Sequence of chain 1.A:
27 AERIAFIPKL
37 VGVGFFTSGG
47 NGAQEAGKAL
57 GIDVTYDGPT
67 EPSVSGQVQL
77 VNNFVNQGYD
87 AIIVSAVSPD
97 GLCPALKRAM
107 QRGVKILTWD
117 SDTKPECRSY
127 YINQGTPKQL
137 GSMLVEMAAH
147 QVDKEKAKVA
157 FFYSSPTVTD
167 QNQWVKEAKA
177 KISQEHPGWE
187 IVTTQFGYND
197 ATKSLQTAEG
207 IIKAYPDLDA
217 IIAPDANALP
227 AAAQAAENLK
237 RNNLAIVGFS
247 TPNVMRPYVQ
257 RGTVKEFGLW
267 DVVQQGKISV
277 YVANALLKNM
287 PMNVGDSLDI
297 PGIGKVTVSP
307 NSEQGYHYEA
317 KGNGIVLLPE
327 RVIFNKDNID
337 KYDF

Binding-site contacts:
Ligand atom O4 contacts residue ASP221 of chain 1.A at 3.2 Å (salt-bridge).
Ligand atom C3 contacts residue GLN167 of chain 1.A at 4.3 Å.
Ligand atom O13 contacts residue ASP166 of chain 1.A at 2.5 Å (salt-bridge).
Ligand atom O2 contacts residue PHE245 of chain 1.A at 3.7 Å.
Ligand atom C4 contacts residue ASP116 of chain 1.A at 4.3 Å.
Ligand atom O2 contacts residue ALA222 of chain 1.A at 4.2 Å.
Ligand atom C5 contacts residue ASP221 of chain 1.A at 3.8 Å.
Ligand atom C5 contacts residue GLN167 of chain 1.A at 4.3 Å.
Ligand atom O3 contacts residue ASP116 of chain 1.A at 2.7 Å (salt-bridge).
Ligand atom O2 contacts residue ASP221 of chain 1.A at 3.8 Å.
Ligand atom C3 contacts residue ASP116 of chain 1.A at 3.6 Å.
Ligand atom C1 contacts residue LEU265 of chain 1.A at 3.9 Å (hydrophobic).
Ligand atom O5 contacts residue ASP221 of chain 1.A at 3.9 Å.
Ligand atom C2 contacts residue ALA222 of chain 1.A at 4.2 Å (hydrophobic).
Ligand atom C4 contacts residue ASP166 of chain 1.A at 3.9 Å.
Ligand atom C5 contacts residue ALA222 of chain 1.A at 3.6 Å (hydrophobic).
Ligand atom O3 contacts residue ASP166 of chain 1.A at 3.9 Å.
Ligand atom C1 contacts residue PHE41 of chain 1.A at 3.6 Å (hydrophobic).
Ligand atom O4 contacts residue ASP166 of chain 1.A at 3.9 Å.
Ligand atom O3 contacts residue PHE41 of chain 1.A at 3.1 Å.
Ligand atom C1 contacts residue TRP266 of chain 1.A at 3.5 Å (hydrophobic).
Ligand atom O13 contacts residue ASP116 of chain 1.A at 3.4 Å (salt-bridge).
Ligand atom C4 contacts residue GLN167 of chain 1.A at 3.6 Å.
Ligand atom C4 contacts residue LYS35 of chain 1.A at 3.6 Å.
Ligand atom O4 contacts residue GLN167 of chain 1.A at 2.2 Å (h-bond).
Ligand atom O2 contacts residue TRP170 of chain 1.A at 3.7 Å.
Ligand atom O13 contacts residue GLN167 of chain 1.A at 4.1 Å.
Ligand atom O13 contacts residue LYS35 of chain 1.A at 4.0 Å.
Ligand atom C3 contacts residue ASP166 of chain 1.A at 3.6 Å.
Ligand atom C5 contacts residue PHE41 of chain 1.A at 4.4 Å (hydrophobic).
Ligand atom O5 contacts residue ALA222 of chain 1.A at 3.0 Å (h-bond).
Ligand atom O4 contacts residue PRO220 of chain 1.A at 4.0 Å.
Ligand atom C4 contacts residue ASP221 of chain 1.A at 4.1 Å.
Ligand atom O2 contacts residue GLN167 of chain 1.A at 4.1 Å.
Ligand atom O4 contacts residue LYS35 of chain 1.A at 3.5 Å (salt-bridge).
Ligand atom C3 contacts residue TRP170 of chain 1.A at 4.3 Å (hydrophobic).
Ligand atom O13 contacts residue TRP170 of chain 1.A at 3.1 Å.
Ligand atom O2 contacts residue PRO220 of chain 1.A at 3.4 Å (h-bond).
Ligand atom O5 contacts residue PHE245 of chain 1.A at 4.2 Å.
Ligand atom C3 contacts residue LYS35 of chain 1.A at 4.2 Å.

This small molecule binds to this protein.
Small molecule (SMILES): C[C@@]1(O)OC[C@H](O)C1(O)O